Binding-site contacts:
Ligand atom N6 contacts residue CYS302 of chain 1.G at 3.9 Å.
Ligand atom N7 contacts residue VAL300 of chain 1.G at 3.2 Å.
Ligand atom N1 contacts residue SER264 of chain 1.G at 3.6 Å.
Ligand atom C2 contacts residue SER224 of chain 1.G at 3.8 Å.
Ligand atom C2 contacts residue TYR226 of chain 1.G at 4.0 Å (hydrophobic).
Ligand atom C5 contacts residue B121 of chain 1.DA at 3.2 Å.
Ligand atom N7 contacts residue B121 of chain 1.DA at 3.3 Å.
Ligand atom C5 contacts residue THR259 of chain 1.G at 3.8 Å.
Ligand atom C6 contacts residue SER260 of chain 1.G at 3.2 Å.
Ligand atom C4 contacts residue THR259 of chain 1.G at 3.3 Å.
Ligand atom C2 contacts residue THR259 of chain 1.G at 3.8 Å.
Ligand atom N6 contacts residue GLY261 of chain 1.G at 3.2 Å (h-bond).
Ligand atom C6 contacts residue SER264 of chain 1.G at 4.0 Å.
Ligand atom N6 contacts residue SER299 of chain 1.G at 3.0 Å (h-bond).
Ligand atom C8 contacts residue SER301 of chain 1.G at 3.0 Å.
Ligand atom C6 contacts residue B121 of chain 1.DA at 3.8 Å.
Ligand atom N1 contacts residue SER260 of chain 1.G at 3.4 Å.
Ligand atom C6 contacts residue GLY261 of chain 1.G at 3.9 Å.
Ligand atom N6 contacts residue SER264 of chain 1.G at 3.8 Å.
Ligand atom C8 contacts residue THR259 of chain 1.G at 3.7 Å.
Ligand atom N7 contacts residue THR259 of chain 1.G at 4.0 Å.
Ligand atom N7 contacts residue SER301 of chain 1.G at 3.0 Å (h-bond).
Ligand atom N3 contacts residue SER224 of chain 1.G at 3.0 Å (h-bond).
Ligand atom N9 contacts residue SER224 of chain 1.G at 4.0 Å.
Ligand atom N6 contacts residue SER260 of chain 1.G at 3.3 Å (h-bond).
Ligand atom C4 contacts residue B121 of chain 1.DA at 3.2 Å.
Ligand atom C1' contacts residue SER224 of chain 1.G at 3.5 Å.
Ligand atom C8 contacts residue B121 of chain 1.DA at 3.4 Å.
Ligand atom C1' contacts residue THR259 of chain 1.G at 3.6 Å.
Ligand atom C2 contacts residue VAL225 of chain 1.G at 3.8 Å (hydrophobic).
Ligand atom N1 contacts residue GLY261 of chain 1.G at 3.8 Å.
Ligand atom C2 contacts residue SER260 of chain 1.G at 3.7 Å.
Ligand atom C5 contacts residue VAL300 of chain 1.G at 4.0 Å (hydrophobic).
Ligand atom N9 contacts residue B121 of chain 1.DA at 3.3 Å.
Ligand atom N9 contacts residue THR259 of chain 1.G at 3.2 Å.
Ligand atom N3 contacts residue THR259 of chain 1.G at 3.7 Å.
Ligand atom C4 contacts residue SER224 of chain 1.G at 3.8 Å.
Ligand atom C8 contacts residue VAL300 of chain 1.G at 3.4 Å (hydrophobic).
Ligand atom C5 contacts residue SER260 of chain 1.G at 3.6 Å.
Ligand atom N3 contacts residue B121 of chain 1.DA at 3.8 Å.

Sequence of chain 1.G:
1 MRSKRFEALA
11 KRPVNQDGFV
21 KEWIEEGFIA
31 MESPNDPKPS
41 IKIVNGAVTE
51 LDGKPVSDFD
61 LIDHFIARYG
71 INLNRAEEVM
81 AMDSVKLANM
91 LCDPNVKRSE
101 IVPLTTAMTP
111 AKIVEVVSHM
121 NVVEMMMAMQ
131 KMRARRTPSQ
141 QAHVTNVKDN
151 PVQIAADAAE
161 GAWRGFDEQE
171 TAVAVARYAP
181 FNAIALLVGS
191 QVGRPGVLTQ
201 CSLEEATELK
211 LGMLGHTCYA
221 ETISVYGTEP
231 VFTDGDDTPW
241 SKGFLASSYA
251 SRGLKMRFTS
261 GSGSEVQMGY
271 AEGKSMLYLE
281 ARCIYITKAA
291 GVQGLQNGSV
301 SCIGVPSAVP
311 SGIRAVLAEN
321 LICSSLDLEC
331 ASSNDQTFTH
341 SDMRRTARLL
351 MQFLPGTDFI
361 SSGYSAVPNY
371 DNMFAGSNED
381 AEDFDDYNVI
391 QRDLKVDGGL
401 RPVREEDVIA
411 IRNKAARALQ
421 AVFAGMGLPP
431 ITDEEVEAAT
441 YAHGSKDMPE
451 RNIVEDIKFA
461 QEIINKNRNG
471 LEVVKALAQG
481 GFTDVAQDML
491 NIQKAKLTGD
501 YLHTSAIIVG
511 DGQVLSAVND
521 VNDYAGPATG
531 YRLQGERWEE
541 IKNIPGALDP

The small molecule below binds the protein below.
Small molecule (SMILES): C[C@H]1O[C@@H](n2cnc3c(N)ncnc32)[C@H](O)[C@@H]1O